Binding-site contacts:
Ligand atom C1 contacts residue GLU6 of chain 1.B at 3.4 Å.
Ligand atom C4 contacts residue ARG257 of chain 1.B at 4.1 Å.
Ligand atom C5 contacts residue ARG257 of chain 1.B at 4.3 Å.
Ligand atom C4 contacts residue ALA254 of chain 1.B at 3.8 Å (hydrophobic).
Ligand atom C4 contacts residue GLU6 of chain 1.B at 3.6 Å.
Ligand atom O1 contacts residue ARG257 of chain 1.B at 2.9 Å (salt-bridge).
Ligand atom O1 contacts residue LEU253 of chain 1.B at 4.1 Å.
Ligand atom C contacts residue LEU253 of chain 1.B at 4.3 Å (hydrophobic).
Ligand atom C3 contacts residue GLN250 of chain 1.B at 3.9 Å.
Ligand atom O contacts residue GLN250 of chain 1.B at 3.7 Å.
Ligand atom O1 contacts residue GLU6 of chain 1.B at 2.6 Å (salt-bridge).
Ligand atom C4 contacts residue GLN250 of chain 1.B at 4.4 Å.
Ligand atom O2 contacts residue ARG257 of chain 1.B at 4.2 Å.
Ligand atom C4 contacts residue LEU253 of chain 1.B at 3.7 Å (hydrophobic).
Ligand atom C2 contacts residue GLU6 of chain 1.B at 4.2 Å.
Ligand atom O2 contacts residue ALA254 of chain 1.B at 3.9 Å.
Ligand atom O1 contacts residue ALA254 of chain 1.B at 4.5 Å.
Ligand atom C contacts residue GLU6 of chain 1.B at 2.6 Å.

This protein binds this small molecule.
Small molecule (SMILES): CCC(CO)(CO)CO

Sequence of chain 1.B:
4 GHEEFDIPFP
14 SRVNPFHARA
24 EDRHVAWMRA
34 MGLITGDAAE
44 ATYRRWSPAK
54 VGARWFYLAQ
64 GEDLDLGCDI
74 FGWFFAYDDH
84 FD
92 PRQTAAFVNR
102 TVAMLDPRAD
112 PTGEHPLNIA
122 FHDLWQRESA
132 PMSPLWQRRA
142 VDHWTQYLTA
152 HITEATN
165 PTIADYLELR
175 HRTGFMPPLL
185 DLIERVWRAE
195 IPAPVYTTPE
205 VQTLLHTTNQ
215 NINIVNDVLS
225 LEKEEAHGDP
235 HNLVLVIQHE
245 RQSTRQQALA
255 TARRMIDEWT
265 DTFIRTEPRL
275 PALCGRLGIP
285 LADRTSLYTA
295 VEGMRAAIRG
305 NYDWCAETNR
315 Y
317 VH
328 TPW